Binding-site contacts:
Ligand atom C2 contacts residue TRP149 of chain 1.A at 4.4 Å (hydrophobic).
Ligand atom C2 contacts residue ASN243 of chain 1.A at 2.8 Å.
Ligand atom N2 contacts residue TRP149 of chain 1.A at 4.5 Å.
Ligand atom O5 contacts residue TRP149 of chain 1.A at 4.2 Å.
Ligand atom O4 contacts residue TRP149 of chain 1.A at 4.3 Å.
Ligand atom C3 contacts residue TRP149 of chain 1.A at 4.0 Å (hydrophobic).
Ligand atom O6 contacts residue TRP149 of chain 1.A at 4.3 Å.
Ligand atom C1 contacts residue ASN243 of chain 1.A at 1.4 Å.
Ligand atom C7 contacts residue ASN243 of chain 1.A at 3.8 Å.
Ligand atom C4 contacts residue ASN243 of chain 1.A at 4.2 Å.
Ligand atom O5 contacts residue ASN243 of chain 1.A at 2.4 Å (h-bond).
Ligand atom C3 contacts residue ASN243 of chain 1.A at 3.7 Å.
Ligand atom C5 contacts residue ASN243 of chain 1.A at 3.5 Å.
Ligand atom O7 contacts residue ASN243 of chain 1.A at 3.6 Å.
Ligand atom N2 contacts residue ASN243 of chain 1.A at 3.2 Å (h-bond).
Ligand atom C1 contacts residue TRP149 of chain 1.A at 4.1 Å (hydrophobic).
Ligand atom C5 contacts residue TRP149 of chain 1.A at 3.9 Å (hydrophobic).

Sequence of chain 1.A:
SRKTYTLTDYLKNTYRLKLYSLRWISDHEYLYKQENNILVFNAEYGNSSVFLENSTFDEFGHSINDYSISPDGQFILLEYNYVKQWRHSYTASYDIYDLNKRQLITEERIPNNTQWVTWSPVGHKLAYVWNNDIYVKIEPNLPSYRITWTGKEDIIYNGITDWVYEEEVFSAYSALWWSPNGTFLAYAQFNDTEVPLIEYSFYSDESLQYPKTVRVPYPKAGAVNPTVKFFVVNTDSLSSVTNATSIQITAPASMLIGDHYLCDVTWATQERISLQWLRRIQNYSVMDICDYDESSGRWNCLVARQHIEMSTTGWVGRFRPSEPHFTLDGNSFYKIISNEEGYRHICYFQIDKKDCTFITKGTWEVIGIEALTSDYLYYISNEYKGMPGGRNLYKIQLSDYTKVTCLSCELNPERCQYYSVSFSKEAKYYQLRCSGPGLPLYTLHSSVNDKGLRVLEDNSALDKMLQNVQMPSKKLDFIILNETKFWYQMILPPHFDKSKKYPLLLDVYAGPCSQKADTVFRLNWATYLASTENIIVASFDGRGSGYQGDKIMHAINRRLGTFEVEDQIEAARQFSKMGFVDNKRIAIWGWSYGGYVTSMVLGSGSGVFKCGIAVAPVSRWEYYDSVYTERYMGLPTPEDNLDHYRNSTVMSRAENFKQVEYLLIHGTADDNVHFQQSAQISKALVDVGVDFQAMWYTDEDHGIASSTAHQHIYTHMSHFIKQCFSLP

This small molecule binds to this protein.
Small molecule (SMILES): CC(=O)N[C@@H]1[C@@H](O)[C@H](O)[C@@H](CO)O[C@H]1O